Binding-site contacts:
Ligand atom C2' contacts residue ARG194 of chain 1.A at 3.6 Å.
Ligand atom N1' contacts residue ARG194 of chain 1.A at 3.6 Å (salt-bridge).
Ligand atom C9' contacts residue NHE1 of chain 1.E at 3.9 Å.
Ligand atom CB' contacts residue ARG194 of chain 1.A at 4.1 Å.
Ligand atom C9 contacts residue ILE311 of chain 1.A at 3.4 Å (hydrophobic).
Ligand atom C10 contacts residue MET195 of chain 1.A at 4.0 Å (hydrophobic).
Ligand atom C7' contacts residue ARG194 of chain 1.A at 3.6 Å.
Ligand atom C9 contacts residue ARG161 of chain 1.A at 4.0 Å.
Ligand atom C9 contacts residue GLY160 of chain 1.A at 3.5 Å.
Ligand atom OC' contacts residue ARG194 of chain 1.A at 3.6 Å (salt-bridge).
Ligand atom C2 contacts residue ARG194 of chain 1.A at 4.0 Å.
Ligand atom N1 contacts residue TYR191 of chain 1.A at 3.4 Å.
Ligand atom C6' contacts residue ARG194 of chain 1.A at 3.6 Å.
Ligand atom C4' contacts residue ARG194 of chain 1.A at 3.5 Å.
Ligand atom C5 contacts residue LYS135 of chain 1.A at 4.1 Å.
Ligand atom C5' contacts residue ARG194 of chain 1.A at 3.4 Å.
Ligand atom C7' contacts residue TYR191 of chain 1.A at 3.6 Å (hydrophobic).
Ligand atom O6 contacts residue LYS135 of chain 1.A at 3.2 Å (salt-bridge).
Ligand atom C5' contacts residue NHE1 of chain 1.E at 3.9 Å.
Ligand atom C7 contacts residue ILE311 of chain 1.A at 4.0 Å (hydrophobic).
Ligand atom C9 contacts residue PRO196 of chain 1.A at 3.7 Å (hydrophobic).
Ligand atom N3 contacts residue ARG194 of chain 1.A at 3.4 Å (salt-bridge).
Ligand atom C2 contacts residue TYR191 of chain 1.A at 4.0 Å (hydrophobic).
Ligand atom C3' contacts residue ARG194 of chain 1.A at 3.7 Å.
Ligand atom N1' contacts residue TYR191 of chain 1.A at 3.7 Å.
Ligand atom C10 contacts residue TYR191 of chain 1.A at 3.8 Å (hydrophobic).
Ligand atom C8' contacts residue TYR191 of chain 1.A at 4.0 Å (hydrophobic).
Ligand atom C8' contacts residue NHE1 of chain 1.E at 3.3 Å.
Ligand atom O6 contacts residue ARG161 of chain 1.A at 3.0 Å (salt-bridge).
Ligand atom C10 contacts residue ARG194 of chain 1.A at 3.5 Å.
Ligand atom C8 contacts residue ARG194 of chain 1.A at 3.8 Å.
Ligand atom C7 contacts residue ASP312 of chain 1.A at 3.5 Å.
Ligand atom C5 contacts residue TYR191 of chain 1.A at 3.7 Å (hydrophobic).
Ligand atom CA' contacts residue ARG194 of chain 1.A at 3.9 Å.
Ligand atom C4' contacts residue NHE1 of chain 1.E at 3.9 Å.
Ligand atom O6 contacts residue GLY160 of chain 1.A at 3.9 Å.
Ligand atom C8' contacts residue GLY190 of chain 1.A at 4.0 Å.
Ligand atom C7' contacts residue GLY190 of chain 1.A at 3.9 Å.
Ligand atom O6 contacts residue TYR191 of chain 1.A at 3.7 Å.
Ligand atom N1 contacts residue LYS135 of chain 1.A at 3.9 Å.

The small molecule below binds the protein below.
Small molecule (SMILES): CC(C)[C@@]1(C)N=C(c2nc3ccccc3cc2C(=O)O)NC1=O

Sequence of chain 1.A:
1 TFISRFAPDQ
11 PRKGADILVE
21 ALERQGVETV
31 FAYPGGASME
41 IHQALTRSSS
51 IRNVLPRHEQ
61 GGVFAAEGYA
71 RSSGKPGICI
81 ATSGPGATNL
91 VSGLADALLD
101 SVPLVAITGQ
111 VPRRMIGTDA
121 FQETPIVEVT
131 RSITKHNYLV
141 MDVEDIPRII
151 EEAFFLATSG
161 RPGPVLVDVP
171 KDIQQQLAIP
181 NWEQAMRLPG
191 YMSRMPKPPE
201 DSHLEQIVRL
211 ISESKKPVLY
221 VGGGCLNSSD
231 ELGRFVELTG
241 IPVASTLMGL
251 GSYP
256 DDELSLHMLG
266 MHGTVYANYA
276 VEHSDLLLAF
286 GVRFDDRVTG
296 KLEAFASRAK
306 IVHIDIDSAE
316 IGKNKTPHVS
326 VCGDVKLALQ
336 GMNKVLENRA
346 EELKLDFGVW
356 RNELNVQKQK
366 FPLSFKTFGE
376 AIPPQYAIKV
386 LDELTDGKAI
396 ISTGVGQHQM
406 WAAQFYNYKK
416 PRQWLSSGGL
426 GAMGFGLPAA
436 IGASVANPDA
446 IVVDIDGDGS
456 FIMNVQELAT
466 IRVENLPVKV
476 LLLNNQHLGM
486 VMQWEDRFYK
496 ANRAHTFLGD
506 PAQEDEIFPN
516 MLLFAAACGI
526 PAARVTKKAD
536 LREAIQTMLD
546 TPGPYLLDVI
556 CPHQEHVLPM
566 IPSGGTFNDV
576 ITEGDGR